Sequence of chain 1.E:
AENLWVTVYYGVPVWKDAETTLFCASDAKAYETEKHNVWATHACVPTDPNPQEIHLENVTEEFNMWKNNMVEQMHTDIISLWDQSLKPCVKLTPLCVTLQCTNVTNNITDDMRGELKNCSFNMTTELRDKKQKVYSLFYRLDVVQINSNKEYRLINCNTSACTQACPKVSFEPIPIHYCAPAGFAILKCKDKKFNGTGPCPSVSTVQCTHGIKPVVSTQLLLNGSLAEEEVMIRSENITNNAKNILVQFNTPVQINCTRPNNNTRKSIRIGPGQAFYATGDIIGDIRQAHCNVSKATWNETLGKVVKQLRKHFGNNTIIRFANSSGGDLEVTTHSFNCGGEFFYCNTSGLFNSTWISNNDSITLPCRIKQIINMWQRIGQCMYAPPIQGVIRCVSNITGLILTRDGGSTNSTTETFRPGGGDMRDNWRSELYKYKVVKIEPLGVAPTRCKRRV

Binding-site contacts:
Ligand atom C1 contacts residue ASN308 of chain 1.E at 1.4 Å.
Ligand atom C8 contacts residue ASN308 of chain 1.E at 3.6 Å.
Ligand atom C8 contacts residue SER362 of chain 1.E at 4.3 Å.
Ligand atom O7 contacts residue ASN308 of chain 1.E at 2.8 Å (h-bond).
Ligand atom C2 contacts residue ASN308 of chain 1.E at 2.5 Å.
Ligand atom C4 contacts residue ASN308 of chain 1.E at 4.2 Å.
Ligand atom C3 contacts residue ASN308 of chain 1.E at 3.8 Å.
Ligand atom O5 contacts residue ASN308 of chain 1.E at 2.4 Å (h-bond).
Ligand atom C7 contacts residue ASN308 of chain 1.E at 2.9 Å.
Ligand atom C1 contacts residue TRP364 of chain 1.E at 4.4 Å (hydrophobic).
Ligand atom O7 contacts residue TRP364 of chain 1.E at 4.3 Å.
Ligand atom N2 contacts residue ASN308 of chain 1.E at 2.9 Å (h-bond).
Ligand atom C5 contacts residue ASN308 of chain 1.E at 3.7 Å.

The small molecule below binds the protein below.
Small molecule (SMILES): CC(=O)N[C@@H]1[C@@H](O)[C@H](O)[C@@H](CO)O[C@H]1O